Binding-site contacts:
Ligand atom O2 contacts residue TYR145 of chain 1.B at 2.6 Å (h-bond).
Ligand atom C5 contacts residue TYR110 of chain 1.B at 4.1 Å (hydrophobic).
Ligand atom C1 contacts residue TRP150 of chain 1.B at 4.2 Å (hydrophobic).
Ligand atom C2 contacts residue GLU147 of chain 1.B at 3.4 Å.
Ligand atom C1 contacts residue TYR110 of chain 1.B at 3.9 Å (hydrophobic).
Ligand atom C3 contacts residue GLU147 of chain 1.B at 3.8 Å.
Ligand atom C2 contacts residue XYP1 of chain 1.H at 2.5 Å.
Ligand atom O2 contacts residue ARG31 of chain 1.B at 3.4 Å (salt-bridge).
Ligand atom O3 contacts residue TYR145 of chain 1.B at 4.0 Å.
Ligand atom O5 contacts residue TRP150 of chain 1.B at 3.7 Å.
Ligand atom O3 contacts residue TRP150 of chain 1.B at 4.5 Å.
Ligand atom C4 contacts residue XYP1 of chain 1.H at 4.3 Å.
Ligand atom O5 contacts residue XYP1 of chain 1.H at 2.4 Å (h-bond).
Ligand atom C1 contacts residue XYP1 of chain 1.H at 1.7 Å.
Ligand atom C3 contacts residue TYR145 of chain 1.B at 3.8 Å (hydrophobic).
Ligand atom C2 contacts residue TYR59 of chain 1.B at 4.3 Å (hydrophobic).
Ligand atom C2 contacts residue TRP150 of chain 1.B at 4.1 Å (hydrophobic).
Ligand atom C2 contacts residue TYR145 of chain 1.B at 3.6 Å (hydrophobic).
Ligand atom C3 contacts residue TYR110 of chain 1.B at 4.1 Å (hydrophobic).
Ligand atom C5 contacts residue XYP1 of chain 1.H at 3.7 Å.
Ligand atom O3 contacts residue GLU147 of chain 1.B at 2.7 Å (salt-bridge).
Ligand atom O2 contacts residue GLU147 of chain 1.B at 2.6 Å (salt-bridge).
Ligand atom C4 contacts residue TRP150 of chain 1.B at 4.5 Å (hydrophobic).
Ligand atom O5 contacts residue TYR110 of chain 1.B at 4.3 Å.
Ligand atom C1 contacts residue TYR145 of chain 1.B at 4.2 Å (hydrophobic).
Ligand atom C3 contacts residue XYP1 of chain 1.H at 3.9 Å.
Ligand atom O2 contacts residue TYR59 of chain 1.B at 3.8 Å.
Ligand atom O2 contacts residue XYP1 of chain 1.H at 2.9 Å (h-bond).

The small molecule below binds the protein below.
Small molecule (SMILES): O[C@@H]1[C@@H](O)[C@H](O)OC[C@H]1O

Sequence of chain 1.B:
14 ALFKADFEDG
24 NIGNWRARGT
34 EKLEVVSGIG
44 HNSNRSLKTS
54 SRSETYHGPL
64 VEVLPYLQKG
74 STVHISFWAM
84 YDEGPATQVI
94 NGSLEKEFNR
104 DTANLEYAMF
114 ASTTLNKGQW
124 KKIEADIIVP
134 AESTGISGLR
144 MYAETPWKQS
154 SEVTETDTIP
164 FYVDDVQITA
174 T